Binding-site contacts:
Ligand atom C2 contacts residue GLU693 of chain 1.B at 3.1 Å.
Ligand atom N3 contacts residue THR643 of chain 1.B at 3.1 Å (h-bond).
Ligand atom O4 contacts residue GLU693 of chain 1.B at 3.5 Å (salt-bridge).
Ligand atom O91 contacts residue TYR443 of chain 1.B at 3.2 Å.
Ligand atom O91 contacts residue ARG478 of chain 1.B at 2.9 Å (salt-bridge).
Ligand atom C7 contacts residue TYR443 of chain 1.B at 3.6 Å (hydrophobic).
Ligand atom C7 contacts residue GLY641 of chain 1.B at 3.8 Å.
Ligand atom O91 contacts residue THR473 of chain 1.B at 2.5 Å (h-bond).
Ligand atom C2 contacts residue THR643 of chain 1.B at 3.6 Å.
Ligand atom N3 contacts residue GLU693 of chain 1.B at 3.5 Å.
Ligand atom C9 contacts residue THR473 of chain 1.B at 2.9 Å.
Ligand atom O91 contacts residue LEU472 of chain 1.B at 3.8 Å.
Ligand atom C4 contacts residue GLU693 of chain 1.B at 3.1 Å.
Ligand atom C7 contacts residue GLU693 of chain 1.B at 3.7 Å.
Ligand atom O4 contacts residue LEU692 of chain 1.B at 3.4 Å.
Ligand atom N8 contacts residue THR473 of chain 1.B at 3.0 Å (h-bond).
Ligand atom C9 contacts residue ARG478 of chain 1.B at 3.5 Å.
Ligand atom C6 contacts residue LEU638 of chain 1.B at 3.8 Å (hydrophobic).
Ligand atom O2 contacts residue GLU693 of chain 1.B at 3.5 Å (salt-bridge).
Ligand atom N8 contacts residue GLU693 of chain 1.B at 2.6 Å (salt-bridge).
Ligand atom C8 contacts residue TYR443 of chain 1.B at 3.8 Å (hydrophobic).
Ligand atom O91 contacts residue PRO471 of chain 1.B at 3.8 Å.
Ligand atom N8 contacts residue PRO471 of chain 1.B at 3.4 Å (h-bond).
Ligand atom F5 contacts residue THR674 of chain 1.B at 2.8 Å.
Ligand atom C6 contacts residue GLU693 of chain 1.B at 3.4 Å.
Ligand atom C9 contacts residue TYR443 of chain 1.B at 3.3 Å (hydrophobic).
Ligand atom N1 contacts residue GLU693 of chain 1.B at 3.2 Å (salt-bridge).
Ligand atom O2 contacts residue GLY641 of chain 1.B at 3.7 Å.
Ligand atom O92 contacts residue SER642 of chain 1.B at 3.4 Å (h-bond).
Ligand atom O92 contacts residue ARG478 of chain 1.B at 2.7 Å (salt-bridge).
Ligand atom O2 contacts residue SER642 of chain 1.B at 3.2 Å (h-bond).
Ligand atom C8 contacts residue THR473 of chain 1.B at 3.0 Å.
Ligand atom F5 contacts residue GLU693 of chain 1.B at 3.4 Å.
Ligand atom O92 contacts residue GLY641 of chain 1.B at 3.2 Å.
Ligand atom N8 contacts residue TYR443 of chain 1.B at 3.4 Å.
Ligand atom C5 contacts residue GLU693 of chain 1.B at 3.0 Å.
Ligand atom C6 contacts residue TYR443 of chain 1.B at 3.8 Å (hydrophobic).
Ligand atom O2 contacts residue THR643 of chain 1.B at 3.0 Å (h-bond).
Ligand atom C8 contacts residue GLU693 of chain 1.B at 3.1 Å.
Ligand atom O92 contacts residue TYR443 of chain 1.B at 3.1 Å.

Sequence of chain 1.B:
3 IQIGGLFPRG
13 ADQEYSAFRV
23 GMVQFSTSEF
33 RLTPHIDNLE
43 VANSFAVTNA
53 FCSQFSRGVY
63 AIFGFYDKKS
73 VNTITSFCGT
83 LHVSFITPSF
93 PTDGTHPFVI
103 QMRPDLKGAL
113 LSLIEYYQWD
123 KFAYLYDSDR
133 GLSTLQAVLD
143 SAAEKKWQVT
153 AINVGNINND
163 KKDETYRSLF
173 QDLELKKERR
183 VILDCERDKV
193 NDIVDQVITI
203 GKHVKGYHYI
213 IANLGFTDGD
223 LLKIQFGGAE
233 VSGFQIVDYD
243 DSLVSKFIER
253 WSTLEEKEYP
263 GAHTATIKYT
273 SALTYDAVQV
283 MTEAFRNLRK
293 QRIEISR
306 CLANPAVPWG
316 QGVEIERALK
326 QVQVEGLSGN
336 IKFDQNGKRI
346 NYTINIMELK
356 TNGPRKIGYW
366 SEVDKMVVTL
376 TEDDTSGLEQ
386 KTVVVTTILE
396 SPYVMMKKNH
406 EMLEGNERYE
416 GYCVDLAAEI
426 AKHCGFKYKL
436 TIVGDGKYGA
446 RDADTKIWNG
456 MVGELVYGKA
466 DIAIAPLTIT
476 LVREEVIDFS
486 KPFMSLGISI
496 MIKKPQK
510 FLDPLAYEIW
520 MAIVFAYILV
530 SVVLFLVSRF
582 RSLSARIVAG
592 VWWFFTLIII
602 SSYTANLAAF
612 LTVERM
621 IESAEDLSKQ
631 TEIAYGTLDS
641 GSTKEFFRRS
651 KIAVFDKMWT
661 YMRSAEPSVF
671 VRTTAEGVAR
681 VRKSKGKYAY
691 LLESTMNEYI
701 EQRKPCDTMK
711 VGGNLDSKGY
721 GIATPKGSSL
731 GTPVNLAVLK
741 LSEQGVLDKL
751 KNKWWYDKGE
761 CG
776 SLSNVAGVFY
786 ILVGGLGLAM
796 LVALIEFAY

The protein below binds the small molecule below.
Small molecule (SMILES): N[C@@H](Cn1cc(F)c(=O)[nH]c1=O)C(=O)O